The protein below binds the small molecule below.
Small molecule (SMILES): CC(=O)N[C@H]1[C@H](O[C@H]2[C@H](O)[C@@H](NC(C)=O)CO[C@@H]2CO)O[C@H](CO)[C@@H](O)[C@@H]1O

Binding-site contacts:
Ligand atom O3 contacts residue TYR119 of chain 1.M at 4.2 Å.
Ligand atom C4 contacts residue TYR119 of chain 1.M at 3.7 Å (hydrophobic).
Ligand atom C1 contacts residue ASN122 of chain 1.I at 1.4 Å.
Ligand atom N2 contacts residue TYR119 of chain 1.M at 3.2 Å (h-bond).
Ligand atom O5 contacts residue ASP117 of chain 1.M at 4.5 Å.
Ligand atom C5 contacts residue ARG131 of chain 1.I at 4.4 Å.
Ligand atom O5 contacts residue ARG131 of chain 1.I at 3.6 Å.
Ligand atom C8 contacts residue GLN100 of chain 1.I at 4.0 Å.
Ligand atom C7 contacts residue THR98 of chain 1.I at 4.4 Å.
Ligand atom O7 contacts residue PHE121 of chain 1.I at 4.1 Å.
Ligand atom O6 contacts residue ASP117 of chain 1.M at 4.4 Å.
Ligand atom C8 contacts residue TYR119 of chain 1.M at 4.0 Å (hydrophobic).
Ligand atom C5 contacts residue ASN122 of chain 1.I at 3.6 Å.
Ligand atom N2 contacts residue ASN122 of chain 1.I at 2.9 Å (h-bond).
Ligand atom C1 contacts residue TYR119 of chain 1.M at 3.6 Å (hydrophobic).
Ligand atom C3 contacts residue TYR119 of chain 1.M at 3.8 Å (hydrophobic).
Ligand atom C6 contacts residue ARG131 of chain 1.I at 3.9 Å.
Ligand atom C5 contacts residue TYR119 of chain 1.M at 4.1 Å (hydrophobic).
Ligand atom C8 contacts residue THR98 of chain 1.I at 4.2 Å.
Ligand atom O5 contacts residue TYR119 of chain 1.M at 4.4 Å.
Ligand atom O6 contacts residue ARG131 of chain 1.I at 3.1 Å (salt-bridge).
Ligand atom C4 contacts residue ASN122 of chain 1.I at 4.2 Å.
Ligand atom O7 contacts residue THR98 of chain 1.I at 3.8 Å.
Ligand atom C6 contacts residue TYR119 of chain 1.M at 3.6 Å (hydrophobic).
Ligand atom O4 contacts residue TYR119 of chain 1.M at 4.0 Å.
Ligand atom C3 contacts residue ASN122 of chain 1.I at 3.7 Å.
Ligand atom C7 contacts residue TYR119 of chain 1.M at 4.2 Å (hydrophobic).
Ligand atom C2 contacts residue ASN122 of chain 1.I at 2.4 Å.
Ligand atom O5 contacts residue ASN122 of chain 1.I at 2.3 Å (h-bond).
Ligand atom O7 contacts residue ASN122 of chain 1.I at 3.0 Å (h-bond).
Ligand atom C6 contacts residue ASP117 of chain 1.M at 4.5 Å.
Ligand atom C2 contacts residue TYR119 of chain 1.M at 3.9 Å (hydrophobic).
Ligand atom C7 contacts residue ASN122 of chain 1.I at 3.3 Å.

Sequence of chain 1.M:
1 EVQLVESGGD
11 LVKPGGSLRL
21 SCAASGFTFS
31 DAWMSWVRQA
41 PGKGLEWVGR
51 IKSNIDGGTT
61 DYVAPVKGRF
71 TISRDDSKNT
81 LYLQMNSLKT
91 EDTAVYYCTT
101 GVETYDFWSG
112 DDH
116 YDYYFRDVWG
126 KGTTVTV

Sequence of chain 1.I:
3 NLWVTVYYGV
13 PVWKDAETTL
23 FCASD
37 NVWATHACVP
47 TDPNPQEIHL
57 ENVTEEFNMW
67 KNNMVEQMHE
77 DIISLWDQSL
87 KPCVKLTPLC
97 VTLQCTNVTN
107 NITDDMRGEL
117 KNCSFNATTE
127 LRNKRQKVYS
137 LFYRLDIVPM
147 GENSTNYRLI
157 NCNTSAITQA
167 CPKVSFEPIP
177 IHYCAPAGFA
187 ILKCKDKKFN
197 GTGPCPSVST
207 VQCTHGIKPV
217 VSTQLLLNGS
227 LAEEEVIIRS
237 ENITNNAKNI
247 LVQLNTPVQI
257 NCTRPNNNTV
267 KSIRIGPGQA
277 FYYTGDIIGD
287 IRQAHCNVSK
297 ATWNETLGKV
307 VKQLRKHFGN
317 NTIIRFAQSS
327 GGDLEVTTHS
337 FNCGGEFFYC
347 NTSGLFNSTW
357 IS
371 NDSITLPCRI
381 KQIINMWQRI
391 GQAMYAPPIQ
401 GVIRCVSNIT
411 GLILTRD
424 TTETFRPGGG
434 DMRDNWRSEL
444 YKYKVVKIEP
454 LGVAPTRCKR